A protein and the small-molecule ligand that binds it are described below.
Small molecule (SMILES): Nc1nc2c(ncn2[C@@H]2O[C@H](CO[P](=O)(O)O[P](=O)(O)NP(=O)(O)O)[C@@H](O)[C@H]2O)c(=O)[nH]1

Sequence of chain 6.A:
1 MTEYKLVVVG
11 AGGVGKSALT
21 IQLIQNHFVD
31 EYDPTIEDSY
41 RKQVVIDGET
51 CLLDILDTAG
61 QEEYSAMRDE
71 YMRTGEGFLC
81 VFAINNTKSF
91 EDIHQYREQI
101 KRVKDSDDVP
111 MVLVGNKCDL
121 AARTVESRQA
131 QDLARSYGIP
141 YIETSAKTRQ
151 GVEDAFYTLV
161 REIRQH

Binding-site contacts:
Ligand atom O2B contacts residue SER17 of chain 6.A at 3.0 Å (h-bond).
Ligand atom O6 contacts residue ALA146 of chain 6.A at 2.9 Å (h-bond).
Ligand atom O3G contacts residue GLY60 of chain 6.A at 2.8 Å (h-bond).
Ligand atom N1 contacts residue ASP119 of chain 6.A at 2.8 Å (salt-bridge).
Ligand atom O1B contacts residue GLY15 of chain 6.A at 3.0 Å (h-bond).
Ligand atom O6 contacts residue LYS117 of chain 6.A at 3.4 Å.
Ligand atom O1G contacts residue TYR32 of chain 6.A at 2.5 Å (h-bond).
Ligand atom N2 contacts residue ASP119 of chain 6.A at 2.9 Å (salt-bridge).
Ligand atom O2G contacts residue THR35 of chain 6.A at 2.9 Å (h-bond).
Ligand atom PG contacts residue MG1 of chain 6.C at 3.2 Å.
Ligand atom O3G contacts residue LYS16 of chain 6.A at 2.6 Å (salt-bridge).
Ligand atom O2B contacts residue LYS16 of chain 6.A at 3.5 Å (salt-bridge).
Ligand atom O2' contacts residue VAL29 of chain 6.A at 2.6 Å (h-bond).
Ligand atom O6 contacts residue SER145 of chain 6.A at 3.4 Å.
Ligand atom C3' contacts residue GLU31 of chain 6.A at 3.4 Å.
Ligand atom O2B contacts residue MG1 of chain 6.C at 2.1 Å.
Ligand atom PB contacts residue MG1 of chain 6.C at 3.2 Å.
Ligand atom O1A contacts residue GLY15 of chain 6.A at 3.2 Å.
Ligand atom O3A contacts residue GLY15 of chain 6.A at 3.2 Å (h-bond).
Ligand atom N7 contacts residue ASN116 of chain 6.A at 3.1 Å (h-bond).
Ligand atom N3B contacts residue TYR32 of chain 6.A at 3.4 Å.
Ligand atom O3' contacts residue ASP30 of chain 6.A at 2.9 Å (salt-bridge).
Ligand atom C2' contacts residue VAL29 of chain 6.A at 3.4 Å (hydrophobic).
Ligand atom O1B contacts residue GLY13 of chain 6.A at 3.5 Å (h-bond).
Ligand atom N3B contacts residue MG1 of chain 6.C at 3.4 Å.
Ligand atom O1B contacts residue VAL14 of chain 6.A at 3.2 Å (h-bond).
Ligand atom O2G contacts residue MG1 of chain 6.C at 2.0 Å.
Ligand atom O1G contacts residue PRO34 of chain 6.A at 3.4 Å.
Ligand atom O3G contacts residue GLY12 of chain 6.A at 3.5 Å.
Ligand atom O2' contacts residue PHE28 of chain 6.A at 3.2 Å.
Ligand atom N2 contacts residue LEU120 of chain 6.A at 3.5 Å.
Ligand atom O2A contacts residue TYR32 of chain 6.A at 3.5 Å.
Ligand atom O6 contacts residue ASN116 of chain 6.A at 3.3 Å (h-bond).
Ligand atom O1B contacts residue LYS16 of chain 6.A at 2.8 Å (salt-bridge).
Ligand atom O1A contacts residue ALA18 of chain 6.A at 2.8 Å (h-bond).
Ligand atom O6 contacts residue ASP119 of chain 6.A at 3.5 Å (salt-bridge).
Ligand atom O4' contacts residue LYS117 of chain 6.A at 3.2 Å (salt-bridge).
Ligand atom O1A contacts residue SER17 of chain 6.A at 3.4 Å (h-bond).
Ligand atom O2' contacts residue ASP30 of chain 6.A at 3.0 Å (salt-bridge).
Ligand atom N3B contacts residue GLY13 of chain 6.A at 3.1 Å (h-bond).